Sequence of chain 1.B:
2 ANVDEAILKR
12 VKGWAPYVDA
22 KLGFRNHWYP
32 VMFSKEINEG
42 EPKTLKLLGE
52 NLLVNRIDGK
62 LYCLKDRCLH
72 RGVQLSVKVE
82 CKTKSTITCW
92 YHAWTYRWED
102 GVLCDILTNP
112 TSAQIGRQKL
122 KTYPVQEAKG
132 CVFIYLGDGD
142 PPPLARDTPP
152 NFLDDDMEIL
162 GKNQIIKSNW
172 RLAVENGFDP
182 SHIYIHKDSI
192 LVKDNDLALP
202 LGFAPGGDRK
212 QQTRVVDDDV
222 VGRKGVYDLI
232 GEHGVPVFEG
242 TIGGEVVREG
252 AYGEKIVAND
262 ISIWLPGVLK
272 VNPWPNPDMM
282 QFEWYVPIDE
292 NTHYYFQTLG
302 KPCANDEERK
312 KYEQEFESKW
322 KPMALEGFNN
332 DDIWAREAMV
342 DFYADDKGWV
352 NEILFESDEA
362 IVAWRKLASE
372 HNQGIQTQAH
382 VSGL

The protein below binds the small molecule below.
Small molecule (SMILES): c1ccc2c(c1)[nH]c1ccccc12

Binding-site contacts:
Ligand atom C8A contacts residue LEU270 of chain 1.B at 3.9 Å (hydrophobic).
Ligand atom C1 contacts residue ASP180 of chain 1.B at 4.1 Å.
Ligand atom N9 contacts residue HIS183 of chain 1.B at 3.6 Å.
Ligand atom C3 contacts residue ILE262 of chain 1.B at 3.7 Å (hydrophobic).
Ligand atom C6 contacts residue GLN282 of chain 1.B at 3.5 Å.
Ligand atom C7 contacts residue GLN282 of chain 1.B at 3.4 Å.
Ligand atom C8A contacts residue VAL272 of chain 1.B at 3.6 Å (hydrophobic).
Ligand atom C3 contacts residue ALA259 of chain 1.B at 4.2 Å (hydrophobic).
Ligand atom C3 contacts residue ILE184 of chain 1.B at 3.4 Å (hydrophobic).
Ligand atom C4B contacts residue VAL272 of chain 1.B at 3.7 Å (hydrophobic).
Ligand atom C6 contacts residue TRP275 of chain 1.B at 4.0 Å (hydrophobic).
Ligand atom C6 contacts residue ASN330 of chain 1.B at 3.5 Å.
Ligand atom C4 contacts residue ILE184 of chain 1.B at 4.0 Å (hydrophobic).
Ligand atom C7 contacts residue VAL272 of chain 1.B at 3.9 Å (hydrophobic).
Ligand atom N9 contacts residue GLY178 of chain 1.B at 2.7 Å (h-bond).
Ligand atom C1 contacts residue ILE262 of chain 1.B at 3.2 Å (hydrophobic).
Ligand atom C5 contacts residue PHE329 of chain 1.B at 3.7 Å (hydrophobic).
Ligand atom C1 contacts residue GLY178 of chain 1.B at 3.8 Å.
Ligand atom C6 contacts residue PHE329 of chain 1.B at 4.0 Å (hydrophobic).
Ligand atom C9A contacts residue GLY178 of chain 1.B at 3.5 Å.
Ligand atom N9 contacts residue VAL272 of chain 1.B at 4.1 Å.
Ligand atom C7 contacts residue ASN330 of chain 1.B at 3.4 Å.
Ligand atom C9A contacts residue ILE262 of chain 1.B at 3.7 Å (hydrophobic).
Ligand atom C4A contacts residue ILE262 of chain 1.B at 4.2 Å (hydrophobic).
Ligand atom C4 contacts residue ILE262 of chain 1.B at 4.2 Å (hydrophobic).
Ligand atom C5 contacts residue VAL272 of chain 1.B at 4.0 Å (hydrophobic).
Ligand atom C9A contacts residue HIS183 of chain 1.B at 3.7 Å.
Ligand atom C8 contacts residue GLY178 of chain 1.B at 4.2 Å.
Ligand atom C8 contacts residue VAL272 of chain 1.B at 3.7 Å (hydrophobic).
Ligand atom C1 contacts residue HIS183 of chain 1.B at 3.7 Å.
Ligand atom C7 contacts residue GLU284 of chain 1.B at 3.7 Å.
Ligand atom C6 contacts residue VAL272 of chain 1.B at 4.0 Å (hydrophobic).
Ligand atom C5 contacts residue TRP275 of chain 1.B at 3.9 Å (hydrophobic).
Ligand atom C2 contacts residue ILE184 of chain 1.B at 3.4 Å (hydrophobic).
Ligand atom N9 contacts residue LEU270 of chain 1.B at 3.8 Å.
Ligand atom C2 contacts residue ILE262 of chain 1.B at 3.2 Å (hydrophobic).
Ligand atom C8 contacts residue LEU270 of chain 1.B at 3.5 Å (hydrophobic).
Ligand atom C1 contacts residue ILE184 of chain 1.B at 4.0 Å (hydrophobic).
Ligand atom C8A contacts residue GLY178 of chain 1.B at 3.7 Å.
Ligand atom C8 contacts residue GLU284 of chain 1.B at 3.7 Å.